Sequence of chain 60.B:
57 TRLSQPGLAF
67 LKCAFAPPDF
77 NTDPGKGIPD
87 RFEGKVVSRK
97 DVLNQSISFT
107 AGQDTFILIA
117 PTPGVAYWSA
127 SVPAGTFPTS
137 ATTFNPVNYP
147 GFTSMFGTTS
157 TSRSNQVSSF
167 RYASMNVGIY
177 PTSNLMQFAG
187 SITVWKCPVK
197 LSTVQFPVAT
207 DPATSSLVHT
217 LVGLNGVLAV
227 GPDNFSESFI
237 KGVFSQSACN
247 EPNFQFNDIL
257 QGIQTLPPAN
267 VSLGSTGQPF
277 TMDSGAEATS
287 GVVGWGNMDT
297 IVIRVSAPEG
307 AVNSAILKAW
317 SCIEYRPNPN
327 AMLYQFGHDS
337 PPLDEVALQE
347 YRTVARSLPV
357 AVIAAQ

The small molecule below binds the protein below.
Small molecule (SMILES): CC(C)[C@H](NC(=O)[C@H](CCCN=C(N)N)NC(=O)[C@@H](N)CCC(=O)O)C(=O)N[C@H](C=O)CCCCN

Binding-site contacts:
Ligand atom CG2 contacts residue PHE76 of chain 60.B at 3.8 Å (hydrophobic).